Sequence of chain 44.C:
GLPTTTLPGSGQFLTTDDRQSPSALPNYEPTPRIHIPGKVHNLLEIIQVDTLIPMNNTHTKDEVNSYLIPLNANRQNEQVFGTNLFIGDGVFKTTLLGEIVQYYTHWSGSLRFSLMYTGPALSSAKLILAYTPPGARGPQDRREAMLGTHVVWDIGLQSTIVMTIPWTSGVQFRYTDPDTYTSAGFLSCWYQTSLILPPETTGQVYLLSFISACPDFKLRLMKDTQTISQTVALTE

Sequence of chain 45.C:
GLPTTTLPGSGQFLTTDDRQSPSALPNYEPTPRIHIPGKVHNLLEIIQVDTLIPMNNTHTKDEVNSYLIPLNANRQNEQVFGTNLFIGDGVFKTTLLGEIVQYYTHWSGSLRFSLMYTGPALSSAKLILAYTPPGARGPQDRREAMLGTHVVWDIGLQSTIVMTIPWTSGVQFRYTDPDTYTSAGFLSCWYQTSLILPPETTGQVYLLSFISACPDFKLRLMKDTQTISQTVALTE

A small-molecule ligand and the protein it binds are described below.
Small molecule (SMILES): Cc1cc(CCCOc2c(C)cc(-c3noc(C(F)(F)F)n3)cc2C)on1

Binding-site contacts:
Ligand atom N1A contacts residue PHE186 of chain 44.A at 3.5 Å.
Ligand atom CM4 contacts residue ALA150 of chain 44.A at 3.7 Å (hydrophobic).
Ligand atom F3 contacts residue VAL176 of chain 44.A at 3.6 Å.
Ligand atom F3 contacts residue ALA150 of chain 44.A at 3.0 Å.
Ligand atom C3A contacts residue PHE186 of chain 44.A at 3.1 Å (hydrophobic).
Ligand atom F1 contacts residue PHE186 of chain 44.A at 3.3 Å.
Ligand atom N3A contacts residue PHE186 of chain 44.A at 3.1 Å.
Ligand atom O1 contacts residue MET221 of chain 44.A at 3.7 Å.
Ligand atom O1A contacts residue ALA24 of chain 44.C at 3.4 Å.
Ligand atom N1A contacts residue ALA24 of chain 44.C at 3.3 Å.
Ligand atom F3 contacts residue SER175 of chain 44.A at 2.8 Å.
Ligand atom C1C contacts residue TYR128 of chain 44.A at 3.3 Å (hydrophobic).
Ligand atom C5B contacts residue TYR152 of chain 44.A at 3.4 Å (hydrophobic).
Ligand atom F2 contacts residue VAL176 of chain 44.A at 2.7 Å.
Ligand atom C3B contacts residue MET224 of chain 44.A at 3.6 Å (hydrophobic).
Ligand atom F3 contacts residue TYR152 of chain 44.A at 3.6 Å.
Ligand atom F3 contacts residue PRO174 of chain 44.A at 3.1 Å.
Ligand atom C4 contacts residue LEU106 of chain 44.A at 3.3 Å (hydrophobic).
Ligand atom CM6 contacts residue TYR152 of chain 44.A at 3.4 Å (hydrophobic).
Ligand atom C4B contacts residue TYR152 of chain 44.A at 3.6 Å (hydrophobic).
Ligand atom C6B contacts residue TYR152 of chain 44.A at 3.6 Å (hydrophobic).
Ligand atom CM2 contacts residue MET224 of chain 44.A at 3.5 Å (hydrophobic).
Ligand atom F2 contacts residue PHE186 of chain 44.A at 3.1 Å.
Ligand atom N1A contacts residue PRO174 of chain 44.A at 3.5 Å.
Ligand atom CM6 contacts residue VAL191 of chain 44.A at 3.7 Å (hydrophobic).
Ligand atom CM3 contacts residue ASN219 of chain 44.A at 3.5 Å.
Ligand atom CM2 contacts residue TYR128 of chain 44.A at 3.4 Å (hydrophobic).
Ligand atom C2A contacts residue PHE186 of chain 44.A at 3.3 Å (hydrophobic).
Ligand atom O1A contacts residue PRO174 of chain 44.A at 3.4 Å.
Ligand atom C3 contacts residue LEU106 of chain 44.A at 3.4 Å (hydrophobic).
Ligand atom C2C contacts residue TYR128 of chain 44.A at 3.2 Å (hydrophobic).
Ligand atom F1 contacts residue MET224 of chain 44.A at 3.7 Å.
Ligand atom C4 contacts residue TYR197 of chain 44.A at 3.7 Å (hydrophobic).
Ligand atom CM4 contacts residue VAL176 of chain 44.A at 3.7 Å (hydrophobic).
Ligand atom C2A contacts residue TYR152 of chain 44.A at 3.5 Å (hydrophobic).
Ligand atom O1A contacts residue PHE186 of chain 44.A at 3.4 Å.
Ligand atom N3A contacts residue TYR152 of chain 44.A at 3.5 Å.
Ligand atom CM4 contacts residue PHE186 of chain 44.A at 3.5 Å (hydrophobic).
Ligand atom C1C contacts residue TYR197 of chain 44.A at 3.7 Å (hydrophobic).
Ligand atom C3C contacts residue TYR128 of chain 44.A at 3.1 Å (hydrophobic).

Sequence of chain 44.A:
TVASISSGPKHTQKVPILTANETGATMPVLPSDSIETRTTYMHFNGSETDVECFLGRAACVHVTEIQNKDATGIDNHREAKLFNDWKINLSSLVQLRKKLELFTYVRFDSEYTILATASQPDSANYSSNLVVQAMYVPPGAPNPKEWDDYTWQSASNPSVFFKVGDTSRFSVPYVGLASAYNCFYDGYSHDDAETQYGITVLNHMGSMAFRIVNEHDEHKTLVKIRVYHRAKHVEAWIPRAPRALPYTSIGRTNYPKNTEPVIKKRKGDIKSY